Sequence of chain 1.A:
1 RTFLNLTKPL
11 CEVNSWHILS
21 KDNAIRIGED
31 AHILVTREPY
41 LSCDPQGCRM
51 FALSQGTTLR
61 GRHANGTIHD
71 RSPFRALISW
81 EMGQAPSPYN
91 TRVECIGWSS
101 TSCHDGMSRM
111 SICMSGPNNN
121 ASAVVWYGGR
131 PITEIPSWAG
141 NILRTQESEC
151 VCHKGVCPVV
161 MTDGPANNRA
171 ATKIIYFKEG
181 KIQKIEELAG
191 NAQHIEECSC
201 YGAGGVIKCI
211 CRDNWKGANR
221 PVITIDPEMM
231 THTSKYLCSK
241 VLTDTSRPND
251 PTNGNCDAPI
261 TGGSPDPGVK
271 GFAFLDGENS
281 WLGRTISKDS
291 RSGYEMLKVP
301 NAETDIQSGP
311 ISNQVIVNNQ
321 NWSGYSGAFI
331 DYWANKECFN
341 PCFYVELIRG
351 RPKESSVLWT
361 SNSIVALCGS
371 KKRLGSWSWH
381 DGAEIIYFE

This protein binds this small molecule.
Small molecule (SMILES): CC(=O)N[C@H]1[C@H](O[C@H]2[C@H](O)[C@@H](NC(C)=O)CO[C@@H]2CO)O[C@H](CO)[C@@H](O)[C@@H]1O

Binding-site contacts:
Ligand atom O7 contacts residue ASN5 of chain 1.A at 3.1 Å (h-bond).
Ligand atom C5 contacts residue ASN5 of chain 1.A at 3.6 Å.
Ligand atom C7 contacts residue ASN5 of chain 1.A at 3.3 Å.
Ligand atom O5 contacts residue ASN5 of chain 1.A at 2.3 Å (h-bond).
Ligand atom N2 contacts residue ASN5 of chain 1.A at 3.0 Å (h-bond).
Ligand atom C4 contacts residue ASN5 of chain 1.A at 4.2 Å.
Ligand atom C7 contacts residue LYS154 of chain 1.A at 3.6 Å.
Ligand atom C2 contacts residue ASN5 of chain 1.A at 2.4 Å.
Ligand atom C1 contacts residue ASN5 of chain 1.A at 1.5 Å.
Ligand atom C1 contacts residue THR7 of chain 1.A at 3.9 Å.
Ligand atom C8 contacts residue LYS154 of chain 1.A at 3.9 Å.
Ligand atom O7 contacts residue LYS154 of chain 1.A at 2.7 Å (salt-bridge).
Ligand atom C3 contacts residue ASN5 of chain 1.A at 3.8 Å.
Ligand atom N2 contacts residue THR7 of chain 1.A at 4.4 Å.